The protein below binds the small molecule below.
Small molecule (SMILES): Nc1ncnc2c1ncn2[C@@H]1O[C@H](COP(=O)(O)OP(=O)(O)OP(O)(O)=S)[C@@H](O)[C@H]1O

Sequence of chain 1.C:
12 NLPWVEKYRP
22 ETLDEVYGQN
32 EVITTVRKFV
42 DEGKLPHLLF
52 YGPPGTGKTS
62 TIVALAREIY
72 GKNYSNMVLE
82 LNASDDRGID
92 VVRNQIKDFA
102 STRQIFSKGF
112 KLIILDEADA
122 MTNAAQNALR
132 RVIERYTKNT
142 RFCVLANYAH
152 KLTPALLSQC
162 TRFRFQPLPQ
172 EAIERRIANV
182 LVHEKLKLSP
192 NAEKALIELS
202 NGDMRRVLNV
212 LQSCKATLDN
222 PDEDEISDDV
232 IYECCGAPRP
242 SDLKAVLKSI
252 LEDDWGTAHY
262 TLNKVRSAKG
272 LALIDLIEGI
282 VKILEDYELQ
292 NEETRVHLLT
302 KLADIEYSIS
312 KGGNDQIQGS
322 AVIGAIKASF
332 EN

Binding-site contacts:
Ligand atom O2B contacts residue ILE53 of chain 1.B at 3.2 Å (h-bond).
Ligand atom O3' contacts residue ARG16 of chain 1.B at 2.9 Å.
Ligand atom C6 contacts residue VAL24 of chain 1.B at 3.5 Å (hydrophobic).
Ligand atom N1 contacts residue VAL24 of chain 1.B at 2.9 Å (h-bond).
Ligand atom C3' contacts residue ARG16 of chain 1.B at 3.5 Å.
Ligand atom O3B contacts residue MG1 of chain 1.K at 3.5 Å.
Ligand atom PB contacts residue MG1 of chain 1.K at 3.4 Å.
Ligand atom C3' contacts residue VAL12 of chain 1.B at 3.5 Å (hydrophobic).
Ligand atom O1B contacts residue THR56 of chain 1.B at 3.0 Å (h-bond).
Ligand atom C4 contacts residue MET202 of chain 1.B at 3.5 Å (hydrophobic).
Ligand atom N6 contacts residue GLY25 of chain 1.B at 3.2 Å (h-bond).
Ligand atom C2 contacts residue ARG174 of chain 1.B at 3.2 Å.
Ligand atom N6 contacts residue ILE53 of chain 1.B at 3.1 Å (h-bond).
Ligand atom O1A contacts residue ARG203 of chain 1.B at 3.1 Å (salt-bridge).
Ligand atom O2A contacts residue GLY54 of chain 1.B at 3.4 Å.
Ligand atom O2' contacts residue VAL12 of chain 1.B at 2.8 Å (h-bond).
Ligand atom O2B contacts residue GLY52 of chain 1.B at 3.5 Å (h-bond).
Ligand atom O2B contacts residue LYS55 of chain 1.B at 2.5 Å (salt-bridge).
Ligand atom O2B contacts residue GLY54 of chain 1.B at 3.4 Å (h-bond).
Ligand atom O3A contacts residue GLY52 of chain 1.B at 3.5 Å.
Ligand atom O2G contacts residue ARG203 of chain 1.B at 3.0 Å (salt-bridge).
Ligand atom C8 contacts residue MET202 of chain 1.B at 3.5 Å (hydrophobic).
Ligand atom O3G contacts residue MG1 of chain 1.K at 2.1 Å.
Ligand atom O3B contacts residue GLY52 of chain 1.B at 3.0 Å (h-bond).
Ligand atom O2A contacts residue THR56 of chain 1.B at 3.4 Å (h-bond).
Ligand atom O2A contacts residue LYS55 of chain 1.B at 3.5 Å (salt-bridge).
Ligand atom PG contacts residue MG1 of chain 1.K at 3.3 Å.
Ligand atom O3G contacts residue ARG131 of chain 1.C at 2.6 Å (salt-bridge).
Ligand atom O3' contacts residue VAL12 of chain 1.B at 2.6 Å (h-bond).
Ligand atom N6 contacts residue ILE23 of chain 1.B at 3.4 Å.
Ligand atom O1B contacts residue MG1 of chain 1.K at 2.1 Å.
Ligand atom N7 contacts residue ILE53 of chain 1.B at 3.1 Å.
Ligand atom N7 contacts residue GLY54 of chain 1.B at 3.0 Å (h-bond).
Ligand atom S1G contacts residue ASN145 of chain 1.B at 3.1 Å (h-bond).
Ligand atom N6 contacts residue VAL24 of chain 1.B at 3.4 Å.
Ligand atom C2 contacts residue PRO17 of chain 1.B at 3.5 Å (hydrophobic).
Ligand atom O2A contacts residue THR57 of chain 1.B at 2.9 Å (h-bond).
Ligand atom O2' contacts residue ARG16 of chain 1.B at 3.4 Å.
Ligand atom O3B contacts residue ARG203 of chain 1.B at 3.2 Å (salt-bridge).
Ligand atom S1G contacts residue LYS55 of chain 1.B at 2.9 Å (salt-bridge).

Sequence of chain 1.B:
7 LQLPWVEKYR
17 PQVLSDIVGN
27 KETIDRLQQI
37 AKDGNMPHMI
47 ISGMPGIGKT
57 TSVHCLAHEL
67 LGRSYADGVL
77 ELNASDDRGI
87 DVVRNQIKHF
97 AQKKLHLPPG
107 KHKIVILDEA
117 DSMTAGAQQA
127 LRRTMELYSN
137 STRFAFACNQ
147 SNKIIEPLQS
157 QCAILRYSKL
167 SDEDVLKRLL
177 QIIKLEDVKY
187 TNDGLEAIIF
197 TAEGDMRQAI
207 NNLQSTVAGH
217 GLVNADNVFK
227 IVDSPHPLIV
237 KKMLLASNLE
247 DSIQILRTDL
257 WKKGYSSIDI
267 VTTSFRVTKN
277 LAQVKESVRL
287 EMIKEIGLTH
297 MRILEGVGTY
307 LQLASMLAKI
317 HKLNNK